Binding-site contacts:
Ligand atom N2 contacts residue ASN23 of chain 2.B at 3.9 Å.
Ligand atom N2 contacts residue ASP128 of chain 2.B at 2.9 Å (salt-bridge).
Ligand atom C1' contacts residue THR90 of chain 2.B at 3.8 Å.
Ligand atom N1' contacts residue TRP79 of chain 2.B at 4.0 Å.
Ligand atom C2 contacts residue TRP120 of chain 3.A at 3.8 Å (hydrophobic).
Ligand atom N2' contacts residue TRP108 of chain 2.B at 3.5 Å.
Ligand atom O1 contacts residue TYR43 of chain 2.B at 2.7 Å (h-bond).
Ligand atom N1 contacts residue VAL47 of chain 2.B at 3.4 Å.
Ligand atom O1' contacts residue THR90 of chain 2.B at 2.6 Å (h-bond).
Ligand atom N1' contacts residue TRP120 of chain 3.A at 3.7 Å.
Ligand atom O1 contacts residue LEU25 of chain 2.B at 3.7 Å.
Ligand atom O1' contacts residue TRP79 of chain 2.B at 3.6 Å.
Ligand atom C1' contacts residue TRP120 of chain 3.A at 4.2 Å (hydrophobic).
Ligand atom O1' contacts residue LEU110 of chain 2.B at 3.7 Å.
Ligand atom N1 contacts residue SER45 of chain 2.B at 2.7 Å (h-bond).
Ligand atom C1 contacts residue ASP128 of chain 2.B at 3.7 Å.
Ligand atom C3 contacts residue ASP128 of chain 2.B at 3.9 Å.
Ligand atom C1 contacts residue SER45 of chain 2.B at 3.6 Å.
Ligand atom C1' contacts residue TRP79 of chain 2.B at 4.0 Å (hydrophobic).
Ligand atom C3 contacts residue LEU25 of chain 2.B at 4.0 Å (hydrophobic).
Ligand atom C2 contacts residue LEU25 of chain 2.B at 4.1 Å (hydrophobic).
Ligand atom C1 contacts residue SER27 of chain 2.B at 3.6 Å.
Ligand atom N1 contacts residue SER27 of chain 2.B at 3.9 Å.
Ligand atom N1 contacts residue LEU25 of chain 2.B at 3.8 Å.
Ligand atom N2 contacts residue TYR43 of chain 2.B at 3.8 Å.
Ligand atom O1 contacts residue ASP128 of chain 2.B at 3.8 Å.
Ligand atom O1 contacts residue SER45 of chain 2.B at 3.8 Å.
Ligand atom C3 contacts residue TRP120 of chain 3.A at 4.2 Å (hydrophobic).
Ligand atom N2' contacts residue THR90 of chain 2.B at 4.1 Å.
Ligand atom N2 contacts residue TRP92 of chain 2.B at 4.0 Å.
Ligand atom O1 contacts residue SER27 of chain 2.B at 2.7 Å (h-bond).
Ligand atom C1 contacts residue ASN23 of chain 2.B at 3.6 Å.
Ligand atom C3 contacts residue TRP108 of chain 2.B at 3.8 Å (hydrophobic).
Ligand atom N2 contacts residue LEU25 of chain 2.B at 3.8 Å.
Ligand atom O1 contacts residue ASN23 of chain 2.B at 2.8 Å (h-bond).
Ligand atom C1 contacts residue TYR43 of chain 2.B at 3.4 Å (hydrophobic).
Ligand atom C2 contacts residue SER45 of chain 2.B at 3.7 Å.
Ligand atom N1' contacts residue SER45 of chain 2.B at 4.1 Å.
Ligand atom C1 contacts residue LEU25 of chain 2.B at 3.5 Å (hydrophobic).
Ligand atom C2 contacts residue VAL47 of chain 2.B at 3.5 Å (hydrophobic).

Sequence of chain 3.A:
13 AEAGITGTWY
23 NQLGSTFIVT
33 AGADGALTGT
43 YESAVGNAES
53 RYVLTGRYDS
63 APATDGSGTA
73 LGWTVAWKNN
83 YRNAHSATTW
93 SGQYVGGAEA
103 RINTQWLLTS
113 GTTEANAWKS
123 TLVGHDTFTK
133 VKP

The protein below binds the small molecule below.
Small molecule (SMILES): O=C1NC2NC(=O)NC2N1

Sequence of chain 2.B:
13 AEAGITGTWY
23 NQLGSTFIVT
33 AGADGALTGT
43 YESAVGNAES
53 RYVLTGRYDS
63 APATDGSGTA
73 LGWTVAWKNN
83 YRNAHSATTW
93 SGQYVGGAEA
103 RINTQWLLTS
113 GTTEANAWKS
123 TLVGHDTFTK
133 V